Binding-site contacts:
Ligand atom O7 contacts residue GLY232 of chain 1.B at 3.7 Å.
Ligand atom N2 contacts residue HIS234 of chain 1.B at 4.1 Å.
Ligand atom C7 contacts residue GLY232 of chain 1.B at 4.3 Å.
Ligand atom C1 contacts residue ASN256 of chain 1.B at 1.5 Å.
Ligand atom O7 contacts residue TYR233 of chain 1.B at 2.9 Å (h-bond).
Ligand atom C3 contacts residue ASN256 of chain 1.B at 4.0 Å.
Ligand atom N2 contacts residue ASN256 of chain 1.B at 3.2 Å (h-bond).
Ligand atom C7 contacts residue TYR233 of chain 1.B at 4.0 Å (hydrophobic).
Ligand atom O5 contacts residue ASN256 of chain 1.B at 2.3 Å (h-bond).
Ligand atom C5 contacts residue ASN256 of chain 1.B at 3.6 Å.
Ligand atom O7 contacts residue ASN256 of chain 1.B at 4.1 Å.
Ligand atom C8 contacts residue ASN256 of chain 1.B at 4.0 Å.
Ligand atom C8 contacts residue GLY232 of chain 1.B at 3.9 Å.
Ligand atom C7 contacts residue ASN256 of chain 1.B at 3.8 Å.
Ligand atom O7 contacts residue HIS234 of chain 1.B at 4.3 Å.
Ligand atom C2 contacts residue ASN256 of chain 1.B at 2.7 Å.
Ligand atom C4 contacts residue ASN256 of chain 1.B at 4.3 Å.
Ligand atom C8 contacts residue LYS231 of chain 1.B at 3.8 Å.

Sequence of chain 1.B:
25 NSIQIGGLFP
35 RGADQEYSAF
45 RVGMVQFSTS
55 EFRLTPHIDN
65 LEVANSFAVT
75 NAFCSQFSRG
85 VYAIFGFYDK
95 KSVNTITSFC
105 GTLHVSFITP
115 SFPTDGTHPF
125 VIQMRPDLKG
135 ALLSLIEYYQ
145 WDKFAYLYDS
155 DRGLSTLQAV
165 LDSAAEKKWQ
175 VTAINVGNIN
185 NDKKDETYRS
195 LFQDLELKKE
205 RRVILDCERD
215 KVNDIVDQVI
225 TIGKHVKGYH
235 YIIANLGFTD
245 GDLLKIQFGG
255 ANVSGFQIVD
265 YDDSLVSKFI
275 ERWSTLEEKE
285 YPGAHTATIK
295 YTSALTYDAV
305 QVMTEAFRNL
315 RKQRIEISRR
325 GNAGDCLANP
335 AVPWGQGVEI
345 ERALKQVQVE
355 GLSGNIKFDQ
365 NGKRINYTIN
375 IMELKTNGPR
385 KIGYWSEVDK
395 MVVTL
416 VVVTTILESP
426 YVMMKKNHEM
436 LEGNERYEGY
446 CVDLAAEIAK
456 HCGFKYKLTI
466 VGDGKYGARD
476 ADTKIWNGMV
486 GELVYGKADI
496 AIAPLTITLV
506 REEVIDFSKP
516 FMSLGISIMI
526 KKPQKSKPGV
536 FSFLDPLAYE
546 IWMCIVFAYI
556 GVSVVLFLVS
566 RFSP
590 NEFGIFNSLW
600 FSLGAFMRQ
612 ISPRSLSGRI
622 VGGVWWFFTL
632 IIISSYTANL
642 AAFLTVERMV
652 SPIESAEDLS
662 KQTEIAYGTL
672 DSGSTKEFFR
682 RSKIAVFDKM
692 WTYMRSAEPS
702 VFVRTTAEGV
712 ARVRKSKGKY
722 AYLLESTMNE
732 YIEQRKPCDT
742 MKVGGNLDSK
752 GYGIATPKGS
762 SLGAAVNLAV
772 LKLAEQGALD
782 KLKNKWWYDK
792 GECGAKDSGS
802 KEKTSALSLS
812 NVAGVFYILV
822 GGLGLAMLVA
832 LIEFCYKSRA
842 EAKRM

A small-molecule ligand and the protein it binds are described below.
Small molecule (SMILES): CC(=O)N[C@H]1[C@H](O[C@H]2[C@H](O)[C@@H](NC(C)=O)CO[C@@H]2CO)O[C@H](CO)[C@@H](O)[C@@H]1O